A protein and the small-molecule ligand that binds it are described below.
Small molecule (SMILES): CC(=O)N[C@@H]1[C@@H](O)[C@H](O)[C@@H](CO)O[C@H]1O

Sequence of chain 1.A:
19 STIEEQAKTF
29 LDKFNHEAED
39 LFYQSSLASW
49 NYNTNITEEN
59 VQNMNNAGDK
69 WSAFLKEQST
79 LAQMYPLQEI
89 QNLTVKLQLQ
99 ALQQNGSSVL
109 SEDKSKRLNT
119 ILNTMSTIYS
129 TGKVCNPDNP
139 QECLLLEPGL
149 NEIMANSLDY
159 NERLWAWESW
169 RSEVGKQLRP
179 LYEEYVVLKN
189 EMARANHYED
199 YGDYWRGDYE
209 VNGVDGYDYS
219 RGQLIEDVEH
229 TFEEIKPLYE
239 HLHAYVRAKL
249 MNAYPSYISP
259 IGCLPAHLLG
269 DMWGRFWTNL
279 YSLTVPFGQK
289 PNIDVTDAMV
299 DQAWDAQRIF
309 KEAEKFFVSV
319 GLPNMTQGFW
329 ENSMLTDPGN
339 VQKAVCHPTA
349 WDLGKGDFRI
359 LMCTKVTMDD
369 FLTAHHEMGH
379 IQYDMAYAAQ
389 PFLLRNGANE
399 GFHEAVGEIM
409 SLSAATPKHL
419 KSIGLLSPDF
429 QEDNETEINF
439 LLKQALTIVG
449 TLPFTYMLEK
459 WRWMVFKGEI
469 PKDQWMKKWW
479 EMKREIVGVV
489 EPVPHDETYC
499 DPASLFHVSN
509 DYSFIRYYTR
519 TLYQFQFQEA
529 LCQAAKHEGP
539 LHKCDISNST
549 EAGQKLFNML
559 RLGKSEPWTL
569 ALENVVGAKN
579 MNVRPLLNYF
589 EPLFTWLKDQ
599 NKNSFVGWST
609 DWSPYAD

Binding-site contacts:
Ligand atom C2 contacts residue ASN90 of chain 1.A at 2.5 Å.
Ligand atom C7 contacts residue ASN90 of chain 1.A at 3.8 Å.
Ligand atom C5 contacts residue VAL93 of chain 1.A at 3.9 Å (hydrophobic).
Ligand atom O5 contacts residue VAL93 of chain 1.A at 4.1 Å.
Ligand atom C4 contacts residue ASN90 of chain 1.A at 3.8 Å.
Ligand atom O5 contacts residue ASN90 of chain 1.A at 2.4 Å (h-bond).
Ligand atom N2 contacts residue ASN90 of chain 1.A at 2.8 Å (h-bond).
Ligand atom C1 contacts residue ASN90 of chain 1.A at 1.4 Å.
Ligand atom C5 contacts residue ASN90 of chain 1.A at 3.0 Å.
Ligand atom C3 contacts residue ASN90 of chain 1.A at 3.3 Å.
Ligand atom C6 contacts residue ASN90 of chain 1.A at 4.3 Å.
Ligand atom C5 contacts residue LYS26 of chain 1.A at 4.1 Å.
Ligand atom C8 contacts residue THR92 of chain 1.A at 4.2 Å.
Ligand atom O5 contacts residue LYS26 of chain 1.A at 3.3 Å (salt-bridge).
Ligand atom C6 contacts residue VAL93 of chain 1.A at 3.9 Å (hydrophobic).
Ligand atom O6 contacts residue LYS26 of chain 1.A at 2.9 Å.
Ligand atom C6 contacts residue LYS26 of chain 1.A at 3.3 Å.
Ligand atom C8 contacts residue ASN90 of chain 1.A at 4.0 Å.
Ligand atom C1 contacts residue LYS26 of chain 1.A at 4.2 Å.